Sequence of chain 1.A:
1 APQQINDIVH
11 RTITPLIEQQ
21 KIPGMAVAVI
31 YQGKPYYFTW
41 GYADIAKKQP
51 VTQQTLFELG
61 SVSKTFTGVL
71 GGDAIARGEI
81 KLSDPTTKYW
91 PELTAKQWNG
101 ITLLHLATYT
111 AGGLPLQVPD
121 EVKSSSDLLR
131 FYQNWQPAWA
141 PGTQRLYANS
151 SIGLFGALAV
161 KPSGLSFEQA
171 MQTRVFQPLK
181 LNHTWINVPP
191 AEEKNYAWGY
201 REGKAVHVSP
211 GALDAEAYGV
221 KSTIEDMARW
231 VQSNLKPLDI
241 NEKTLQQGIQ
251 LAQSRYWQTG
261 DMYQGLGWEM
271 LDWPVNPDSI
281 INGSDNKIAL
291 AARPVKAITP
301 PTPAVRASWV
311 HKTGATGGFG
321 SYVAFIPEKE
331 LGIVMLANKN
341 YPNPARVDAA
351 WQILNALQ

A small-molecule ligand and the protein it binds are described below.
Small molecule (SMILES): O=C(O)c1cccs1

Binding-site contacts:
Ligand atom O8 contacts residue THR316 of chain 1.A at 3.5 Å.
Ligand atom C3 contacts residue TYR218 of chain 1.A at 3.7 Å (hydrophobic).
Ligand atom S5 contacts residue VAL208 of chain 1.A at 4.5 Å.
Ligand atom S5 contacts residue TYR218 of chain 1.A at 4.3 Å.
Ligand atom C4 contacts residue VAL208 of chain 1.A at 3.7 Å (hydrophobic).
Ligand atom O8 contacts residue VAL208 of chain 1.A at 3.9 Å.
Ligand atom S5 contacts residue ALA315 of chain 1.A at 4.4 Å.
Ligand atom C3 contacts residue VAL208 of chain 1.A at 4.2 Å (hydrophobic).
Ligand atom C6 contacts residue VAL208 of chain 1.A at 3.6 Å (hydrophobic).
Ligand atom O7 contacts residue SER209 of chain 1.A at 3.1 Å (h-bond).
Ligand atom C6 contacts residue THR316 of chain 1.A at 4.4 Å.
Ligand atom C2 contacts residue TYR218 of chain 1.A at 3.4 Å (hydrophobic).
Ligand atom O7 contacts residue VAL208 of chain 1.A at 3.7 Å.
Ligand atom C4 contacts residue TYR218 of chain 1.A at 4.4 Å (hydrophobic).
Ligand atom C1 contacts residue TYR218 of chain 1.A at 3.7 Å (hydrophobic).
Ligand atom C6 contacts residue GLY317 of chain 1.A at 3.9 Å.
Ligand atom C6 contacts residue SER209 of chain 1.A at 4.0 Å.
Ligand atom S5 contacts residue THR316 of chain 1.A at 3.7 Å.
Ligand atom O8 contacts residue GLY317 of chain 1.A at 2.8 Å (h-bond).
Ligand atom S5 contacts residue GLY317 of chain 1.A at 4.1 Å.